This small molecule binds to this protein.
Small molecule (SMILES): CC(=O)N[C@@H]1[C@@H](O)[C@@H](O)[C@@H](CO)O[C@@H]1O

Binding-site contacts:
Ligand atom C6 contacts residue THR92 of chain 1.F at 4.2 Å.
Ligand atom C4 contacts residue PRO40 of chain 1.F at 4.1 Å (hydrophobic).
Ligand atom O6 contacts residue ALA39 of chain 1.F at 3.8 Å.
Ligand atom O5 contacts residue THR92 of chain 1.F at 2.2 Å (h-bond).
Ligand atom C3 contacts residue SER90 of chain 1.F at 3.8 Å.
Ligand atom C5 contacts residue ALA39 of chain 1.F at 3.8 Å (hydrophobic).
Ligand atom C6 contacts residue ALA39 of chain 1.F at 3.0 Å (hydrophobic).
Ligand atom C1 contacts residue A2G1 of chain 1.J at 4.2 Å.
Ligand atom O6 contacts residue A2G1 of chain 1.J at 3.8 Å.
Ligand atom C1 contacts residue SER91 of chain 1.F at 4.4 Å.
Ligand atom N2 contacts residue THR92 of chain 1.F at 3.3 Å (h-bond).
Ligand atom O5 contacts residue A2G1 of chain 1.J at 3.7 Å.
Ligand atom C5 contacts residue VAL80 of chain 1.F at 3.9 Å (hydrophobic).
Ligand atom C4 contacts residue THR92 of chain 1.F at 3.7 Å.
Ligand atom C5 contacts residue THR92 of chain 1.F at 2.9 Å.
Ligand atom C5 contacts residue PRO40 of chain 1.F at 4.4 Å (hydrophobic).
Ligand atom O3 contacts residue TYR32 of chain 1.D at 4.3 Å.
Ligand atom N2 contacts residue SER90 of chain 1.F at 3.6 Å.
Ligand atom C4 contacts residue VAL80 of chain 1.F at 4.1 Å (hydrophobic).
Ligand atom O3 contacts residue SER90 of chain 1.F at 3.2 Å (h-bond).
Ligand atom O6 contacts residue GLU41 of chain 1.F at 2.7 Å (salt-bridge).
Ligand atom C1 contacts residue THR92 of chain 1.F at 1.5 Å.
Ligand atom C3 contacts residue THR92 of chain 1.F at 3.2 Å.
Ligand atom C6 contacts residue GLU41 of chain 1.F at 3.3 Å.
Ligand atom C6 contacts residue PRO40 of chain 1.F at 3.9 Å (hydrophobic).
Ligand atom C3 contacts residue VAL80 of chain 1.F at 4.2 Å (hydrophobic).
Ligand atom C7 contacts residue SER90 of chain 1.F at 3.7 Å.
Ligand atom C8 contacts residue SER90 of chain 1.F at 2.8 Å.
Ligand atom C2 contacts residue THR92 of chain 1.F at 2.7 Å.
Ligand atom O4 contacts residue PRO40 of chain 1.F at 4.2 Å.
Ligand atom C2 contacts residue SER90 of chain 1.F at 4.4 Å.
Ligand atom O6 contacts residue THR92 of chain 1.F at 4.2 Å.
Ligand atom N2 contacts residue SER91 of chain 1.F at 4.2 Å.

Sequence of chain 1.D:
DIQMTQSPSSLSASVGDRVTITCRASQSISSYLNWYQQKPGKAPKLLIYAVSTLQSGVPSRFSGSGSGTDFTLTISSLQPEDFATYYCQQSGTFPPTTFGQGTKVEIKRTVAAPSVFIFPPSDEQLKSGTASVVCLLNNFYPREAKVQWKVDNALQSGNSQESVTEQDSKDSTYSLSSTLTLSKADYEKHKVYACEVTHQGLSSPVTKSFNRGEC

Sequence of chain 1.F:
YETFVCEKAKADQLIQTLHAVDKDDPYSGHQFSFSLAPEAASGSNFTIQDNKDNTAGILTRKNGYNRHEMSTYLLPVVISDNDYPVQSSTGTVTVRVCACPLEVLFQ